Sequence of chain 1.B:
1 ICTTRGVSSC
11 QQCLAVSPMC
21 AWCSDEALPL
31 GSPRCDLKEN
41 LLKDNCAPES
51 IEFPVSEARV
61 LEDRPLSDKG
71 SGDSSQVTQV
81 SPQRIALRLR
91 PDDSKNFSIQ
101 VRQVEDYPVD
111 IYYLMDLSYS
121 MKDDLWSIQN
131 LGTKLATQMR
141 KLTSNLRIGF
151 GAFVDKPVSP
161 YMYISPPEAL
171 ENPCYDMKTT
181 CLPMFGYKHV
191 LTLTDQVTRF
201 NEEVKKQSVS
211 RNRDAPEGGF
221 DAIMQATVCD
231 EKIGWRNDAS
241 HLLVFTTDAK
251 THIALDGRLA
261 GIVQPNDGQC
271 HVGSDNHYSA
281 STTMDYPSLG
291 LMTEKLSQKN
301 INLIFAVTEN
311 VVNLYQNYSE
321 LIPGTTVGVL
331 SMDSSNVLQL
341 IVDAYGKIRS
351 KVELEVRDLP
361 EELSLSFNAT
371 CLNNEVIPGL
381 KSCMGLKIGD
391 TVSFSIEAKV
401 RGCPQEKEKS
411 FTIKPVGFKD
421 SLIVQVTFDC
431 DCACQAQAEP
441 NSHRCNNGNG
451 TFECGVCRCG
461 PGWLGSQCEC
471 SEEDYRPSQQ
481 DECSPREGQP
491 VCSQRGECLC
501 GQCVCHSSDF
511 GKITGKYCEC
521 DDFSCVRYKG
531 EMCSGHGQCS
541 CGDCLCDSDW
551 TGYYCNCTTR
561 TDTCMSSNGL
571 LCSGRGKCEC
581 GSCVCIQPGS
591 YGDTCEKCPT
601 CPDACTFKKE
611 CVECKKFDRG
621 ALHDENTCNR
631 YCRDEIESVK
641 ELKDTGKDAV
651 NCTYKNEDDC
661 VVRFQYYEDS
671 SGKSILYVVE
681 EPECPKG

This protein binds this small molecule.
Small molecule (SMILES): CC(=O)N[C@@H]1[C@@H](O)[C@H](O)[C@@H](CO)O[C@H]1O

Binding-site contacts:
Ligand atom O6 contacts residue SER395 of chain 1.B at 4.1 Å.
Ligand atom O6 contacts residue ASN96 of chain 1.B at 4.4 Å.
Ligand atom O4 contacts residue SER98 of chain 1.B at 4.1 Å.
Ligand atom C3 contacts residue ASN96 of chain 1.B at 3.3 Å.
Ligand atom N2 contacts residue ASN96 of chain 1.B at 3.5 Å (h-bond).
Ligand atom C7 contacts residue ASN96 of chain 1.B at 4.0 Å.
Ligand atom O5 contacts residue ASN96 of chain 1.B at 2.6 Å (h-bond).
Ligand atom O3 contacts residue ASN96 of chain 1.B at 4.0 Å.
Ligand atom C6 contacts residue ASN96 of chain 1.B at 3.4 Å.
Ligand atom O7 contacts residue ASN96 of chain 1.B at 3.5 Å (h-bond).
Ligand atom C1 contacts residue ASN96 of chain 1.B at 1.4 Å.
Ligand atom C6 contacts residue SER395 of chain 1.B at 4.2 Å.
Ligand atom C5 contacts residue ASN96 of chain 1.B at 3.2 Å.
Ligand atom C2 contacts residue ASN96 of chain 1.B at 2.4 Å.
Ligand atom C6 contacts residue NAG1 of chain 1.G at 3.3 Å.
Ligand atom C4 contacts residue ASN96 of chain 1.B at 3.1 Å.
Ligand atom O6 contacts residue NAG1 of chain 1.G at 2.5 Å (h-bond).